Binding-site contacts:
Ligand atom O29 contacts residue TYR289 of chain 1.A at 3.4 Å.
Ligand atom O29 contacts residue LEU299 of chain 1.A at 3.5 Å.
Ligand atom O30 contacts residue TYR45 of chain 1.B at 3.1 Å.
Ligand atom CL32 contacts residue TYR45 of chain 1.B at 3.3 Å.
Ligand atom O31 contacts residue ARG92 of chain 1.B at 3.5 Å.
Ligand atom C4 contacts residue ARG298 of chain 1.A at 2.9 Å.
Ligand atom C16 contacts residue SER369 of chain 1.B at 3.4 Å.
Ligand atom C10 contacts residue ASN302 of chain 1.A at 3.5 Å.
Ligand atom C22 contacts residue ARG92 of chain 1.B at 3.1 Å.
Ligand atom N26 contacts residue ASP295 of chain 1.A at 3.4 Å (salt-bridge).
Ligand atom C22 contacts residue SER369 of chain 1.B at 3.2 Å.
Ligand atom C18 contacts residue ASN302 of chain 1.A at 3.2 Å.
Ligand atom C21 contacts residue TYR45 of chain 1.B at 3.0 Å (hydrophobic).
Ligand atom C5 contacts residue ARG298 of chain 1.A at 2.7 Å.
Ligand atom C21 contacts residue TYR306 of chain 1.B at 3.2 Å (hydrophobic).
Ligand atom C2 contacts residue TYR282 of chain 1.A at 3.6 Å (hydrophobic).
Ligand atom C12 contacts residue ARG92 of chain 1.B at 3.3 Å.
Ligand atom O31 contacts residue SER369 of chain 1.B at 3.1 Å (h-bond).
Ligand atom N24 contacts residue ASN302 of chain 1.A at 3.4 Å (h-bond).
Ligand atom O27 contacts residue TYR282 of chain 1.A at 3.4 Å (h-bond).
Ligand atom C5 contacts residue TYR282 of chain 1.A at 3.2 Å (hydrophobic).
Ligand atom C2 contacts residue GLU287 of chain 1.A at 3.5 Å.
Ligand atom N23 contacts residue TYR45 of chain 1.B at 3.4 Å.
Ligand atom O27 contacts residue ASP295 of chain 1.A at 3.3 Å.
Ligand atom C1 contacts residue TYR282 of chain 1.A at 3.6 Å (hydrophobic).
Ligand atom O30 contacts residue TRP97 of chain 1.B at 3.3 Å.
Ligand atom O29 contacts residue ASP295 of chain 1.A at 3.1 Å (salt-bridge).
Ligand atom C11 contacts residue TYR282 of chain 1.A at 3.1 Å (hydrophobic).
Ligand atom C10 contacts residue TYR282 of chain 1.A at 3.6 Å (hydrophobic).
Ligand atom O28 contacts residue TYR306 of chain 1.B at 3.3 Å.
Ligand atom O30 contacts residue GLU46 of chain 1.B at 3.4 Å (salt-bridge).
Ligand atom O28 contacts residue SER369 of chain 1.B at 2.5 Å (h-bond).
Ligand atom C20 contacts residue TYR306 of chain 1.B at 3.4 Å (hydrophobic).
Ligand atom C15 contacts residue TYR45 of chain 1.B at 3.5 Å (hydrophobic).
Ligand atom C6 contacts residue ARG92 of chain 1.B at 3.2 Å.
Ligand atom C20 contacts residue ASN302 of chain 1.A at 3.2 Å.
Ligand atom N26 contacts residue TYR282 of chain 1.A at 3.2 Å (h-bond).
Ligand atom N25 contacts residue TYR306 of chain 1.B at 3.5 Å.
Ligand atom C7 contacts residue TYR282 of chain 1.A at 3.5 Å (hydrophobic).
Ligand atom C13 contacts residue TYR282 of chain 1.A at 3.5 Å (hydrophobic).

The small molecule below binds the protein below.
Small molecule (SMILES): COc1ccccc1-c1noc(C)c1C(=O)N1CCN(c2ccc([N+](=O)[O-])cc2Cl)CC1

Sequence of chain 1.A:
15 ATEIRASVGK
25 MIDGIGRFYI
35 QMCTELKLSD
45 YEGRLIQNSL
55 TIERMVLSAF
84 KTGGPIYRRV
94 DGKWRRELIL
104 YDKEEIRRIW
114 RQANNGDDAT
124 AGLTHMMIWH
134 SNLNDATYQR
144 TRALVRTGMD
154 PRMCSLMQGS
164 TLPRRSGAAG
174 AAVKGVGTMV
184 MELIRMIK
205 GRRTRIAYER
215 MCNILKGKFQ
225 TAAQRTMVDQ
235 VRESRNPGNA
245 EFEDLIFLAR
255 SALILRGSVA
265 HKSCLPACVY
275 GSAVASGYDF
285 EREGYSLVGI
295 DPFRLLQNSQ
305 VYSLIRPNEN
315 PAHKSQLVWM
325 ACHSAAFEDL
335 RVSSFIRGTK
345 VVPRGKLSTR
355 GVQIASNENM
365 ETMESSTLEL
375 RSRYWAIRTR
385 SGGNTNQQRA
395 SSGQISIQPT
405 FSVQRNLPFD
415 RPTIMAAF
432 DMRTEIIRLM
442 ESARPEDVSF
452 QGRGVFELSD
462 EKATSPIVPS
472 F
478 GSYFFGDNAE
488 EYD

Sequence of chain 1.B:
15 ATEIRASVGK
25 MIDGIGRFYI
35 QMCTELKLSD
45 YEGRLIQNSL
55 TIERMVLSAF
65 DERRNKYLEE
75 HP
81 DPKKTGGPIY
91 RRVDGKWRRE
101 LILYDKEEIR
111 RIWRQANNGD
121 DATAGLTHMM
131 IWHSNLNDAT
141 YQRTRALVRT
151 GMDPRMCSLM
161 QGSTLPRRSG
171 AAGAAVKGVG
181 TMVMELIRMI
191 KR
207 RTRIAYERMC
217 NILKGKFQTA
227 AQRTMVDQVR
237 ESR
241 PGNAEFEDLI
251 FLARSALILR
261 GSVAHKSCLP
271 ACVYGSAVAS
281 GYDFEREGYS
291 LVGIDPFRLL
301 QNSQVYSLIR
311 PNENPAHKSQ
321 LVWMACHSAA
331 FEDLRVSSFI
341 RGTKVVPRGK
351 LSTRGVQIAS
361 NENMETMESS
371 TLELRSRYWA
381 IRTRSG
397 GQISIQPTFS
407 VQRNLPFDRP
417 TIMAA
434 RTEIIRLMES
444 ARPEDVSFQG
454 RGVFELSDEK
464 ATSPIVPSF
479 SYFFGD